Sequence of chain 3.A:
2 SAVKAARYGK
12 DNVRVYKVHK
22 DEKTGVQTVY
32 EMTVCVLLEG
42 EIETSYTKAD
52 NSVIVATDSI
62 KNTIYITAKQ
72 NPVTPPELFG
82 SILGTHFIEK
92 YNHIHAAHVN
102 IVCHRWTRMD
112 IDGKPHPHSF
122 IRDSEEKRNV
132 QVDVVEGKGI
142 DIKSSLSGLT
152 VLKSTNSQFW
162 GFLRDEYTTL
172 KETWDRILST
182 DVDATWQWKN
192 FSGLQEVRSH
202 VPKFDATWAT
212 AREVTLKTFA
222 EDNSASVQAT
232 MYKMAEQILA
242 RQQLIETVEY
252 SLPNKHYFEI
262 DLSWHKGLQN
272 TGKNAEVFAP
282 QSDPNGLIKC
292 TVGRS

The small molecule below binds the protein below.
Small molecule (SMILES): O=c1[nH]c(=O)c2nn[nH]c2[nH]1

Sequence of chain 4.A:
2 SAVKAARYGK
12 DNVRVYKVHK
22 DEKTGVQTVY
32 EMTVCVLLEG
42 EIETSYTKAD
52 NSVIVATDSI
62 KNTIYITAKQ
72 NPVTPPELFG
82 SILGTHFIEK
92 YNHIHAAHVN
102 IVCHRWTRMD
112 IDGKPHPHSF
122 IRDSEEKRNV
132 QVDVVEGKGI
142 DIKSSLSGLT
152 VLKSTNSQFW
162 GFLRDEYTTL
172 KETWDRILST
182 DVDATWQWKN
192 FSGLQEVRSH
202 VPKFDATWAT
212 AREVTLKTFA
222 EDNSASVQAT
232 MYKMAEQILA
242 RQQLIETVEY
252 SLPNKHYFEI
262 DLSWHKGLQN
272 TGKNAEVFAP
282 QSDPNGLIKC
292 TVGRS

Binding-site contacts:
Ligand atom O2 contacts residue VAL228 of chain 4.A at 2.8 Å (h-bond).
Ligand atom C6 contacts residue PHE160 of chain 4.A at 3.5 Å (hydrophobic).
Ligand atom N8 contacts residue LEU171 of chain 4.A at 3.7 Å.
Ligand atom N3 contacts residue PHE160 of chain 4.A at 3.7 Å.
Ligand atom O6 contacts residue ILE289 of chain 4.A at 4.1 Å.
Ligand atom N8 contacts residue THR58 of chain 3.A at 3.3 Å (h-bond).
Ligand atom C2 contacts residue GLN229 of chain 4.A at 3.9 Å.
Ligand atom C4 contacts residue ARG177 of chain 4.A at 3.8 Å.
Ligand atom C2 contacts residue ARG177 of chain 4.A at 3.6 Å.
Ligand atom O2 contacts residue ASN255 of chain 4.A at 4.1 Å.
Ligand atom O2 contacts residue PHE160 of chain 4.A at 3.9 Å.
Ligand atom O6 contacts residue TYR9 of chain 3.A at 3.9 Å.
Ligand atom N7 contacts residue THR58 of chain 3.A at 2.8 Å (h-bond).
Ligand atom N7 contacts residue PHE160 of chain 4.A at 3.7 Å.
Ligand atom N1 contacts residue GLN229 of chain 4.A at 2.9 Å (h-bond).
Ligand atom N9 contacts residue ARG177 of chain 4.A at 3.9 Å.
Ligand atom O6 contacts residue ILE55 of chain 3.A at 3.5 Å.
Ligand atom N9 contacts residue PHE160 of chain 4.A at 3.5 Å.
Ligand atom C2 contacts residue VAL228 of chain 4.A at 3.9 Å (hydrophobic).
Ligand atom C5 contacts residue PHE160 of chain 4.A at 3.4 Å (hydrophobic).
Ligand atom N8 contacts residue ASP59 of chain 3.A at 3.9 Å.
Ligand atom O2 contacts residue SER227 of chain 4.A at 3.5 Å.
Ligand atom O2 contacts residue GLN229 of chain 4.A at 3.8 Å.
Ligand atom N7 contacts residue ALA57 of chain 3.A at 3.5 Å.
Ligand atom N3 contacts residue ASN255 of chain 4.A at 3.3 Å (h-bond).
Ligand atom C2 contacts residue ASN255 of chain 4.A at 3.8 Å.
Ligand atom N1 contacts residue PHE160 of chain 4.A at 3.6 Å.
Ligand atom O6 contacts residue GLN229 of chain 4.A at 2.8 Å (h-bond).
Ligand atom C5 contacts residue THR58 of chain 3.A at 4.0 Å.
Ligand atom C2 contacts residue PHE160 of chain 4.A at 3.7 Å (hydrophobic).
Ligand atom C4 contacts residue PHE160 of chain 4.A at 3.4 Å (hydrophobic).
Ligand atom N8 contacts residue PHE160 of chain 4.A at 3.6 Å.
Ligand atom N3 contacts residue ARG177 of chain 4.A at 3.0 Å (salt-bridge).
Ligand atom N9 contacts residue LEU171 of chain 4.A at 3.9 Å.
Ligand atom O6 contacts residue PHE160 of chain 4.A at 4.0 Å.
Ligand atom C4 contacts residue ASN255 of chain 4.A at 3.8 Å.
Ligand atom C6 contacts residue GLN229 of chain 4.A at 3.7 Å.
Ligand atom O6 contacts residue THR58 of chain 3.A at 3.9 Å.
Ligand atom N8 contacts residue ALA57 of chain 3.A at 3.8 Å.
Ligand atom O2 contacts residue ARG177 of chain 4.A at 2.8 Å (salt-bridge).